Binding-site contacts:
Ligand atom C4 contacts residue ASN256 of chain 1.B at 3.8 Å.
Ligand atom O4 contacts residue ASN256 of chain 1.B at 3.6 Å.
Ligand atom C14 contacts residue ASN256 of chain 1.B at 3.6 Å.
Ligand atom C3 contacts residue LYS350 of chain 1.B at 3.8 Å.
Ligand atom C12 contacts residue LEU240 of chain 1.B at 3.6 Å (hydrophobic).
Ligand atom C12 contacts residue ASP249 of chain 1.B at 3.4 Å.
Ligand atom C13 contacts residue LEU253 of chain 1.B at 3.5 Å (hydrophobic).
Ligand atom C2 contacts residue LYS350 of chain 1.B at 3.8 Å.
Ligand atom C8 contacts residue ILE316 of chain 1.B at 3.5 Å (hydrophobic).
Ligand atom C1 contacts residue LYS350 of chain 1.B at 3.8 Å.
Ligand atom C contacts residue VAL181 of chain 1.A at 3.8 Å (hydrophobic).
Ligand atom C15 contacts residue LYS350 of chain 1.B at 3.8 Å.
Ligand atom O4 contacts residue ALA180 of chain 1.A at 3.4 Å.
Ligand atom C15 contacts residue ASN256 of chain 1.B at 3.4 Å.
Ligand atom N contacts residue LYS350 of chain 1.B at 3.6 Å.
Ligand atom O3 contacts residue ALA248 of chain 1.B at 3.8 Å.
Ligand atom O1 contacts residue ILE316 of chain 1.B at 3.4 Å.
Ligand atom O1 contacts residue CYS239 of chain 1.B at 3.7 Å.
Ligand atom C1 contacts residue ASN256 of chain 1.B at 3.5 Å.
Ligand atom C8 contacts residue ALA315 of chain 1.B at 3.2 Å (hydrophobic).
Ligand atom N1 contacts residue LEU253 of chain 1.B at 3.4 Å.
Ligand atom C contacts residue ASN348 of chain 1.B at 3.8 Å.
Ligand atom C3 contacts residue MET257 of chain 1.B at 3.6 Å (hydrophobic).
Ligand atom C14 contacts residue LYS350 of chain 1.B at 3.6 Å.
Ligand atom O4 contacts residue THR179 of chain 1.A at 2.7 Å (h-bond).
Ligand atom C2 contacts residue MET257 of chain 1.B at 3.6 Å (hydrophobic).
Ligand atom C8 contacts residue ALA352 of chain 1.B at 3.6 Å (hydrophobic).
Ligand atom C4 contacts residue LYS350 of chain 1.B at 3.6 Å.
Ligand atom C3 contacts residue ASN256 of chain 1.B at 3.8 Å.
Ligand atom C14 contacts residue THR179 of chain 1.A at 3.6 Å.
Ligand atom C12 contacts residue ALA248 of chain 1.B at 3.6 Å (hydrophobic).
Ligand atom O2 contacts residue CYS239 of chain 1.B at 3.1 Å.
Ligand atom C5 contacts residue LEU253 of chain 1.B at 3.6 Å (hydrophobic).
Ligand atom C10 contacts residue VAL236 of chain 1.B at 3.2 Å (hydrophobic).
Ligand atom O contacts residue VAL181 of chain 1.A at 3.7 Å.
Ligand atom O4 contacts residue VAL181 of chain 1.A at 3.5 Å (h-bond).
Ligand atom C2 contacts residue ASN256 of chain 1.B at 3.6 Å.
Ligand atom C15 contacts residue THR179 of chain 1.A at 3.6 Å.
Ligand atom C contacts residue ASN256 of chain 1.B at 3.4 Å.
Ligand atom C10 contacts residue ILE316 of chain 1.B at 3.5 Å (hydrophobic).

This protein binds this small molecule.
Small molecule (SMILES): COc1ccc(/N=N/c2cc(OC)c(OC)c(OC)c2)cc1O

Sequence of chain 1.B:
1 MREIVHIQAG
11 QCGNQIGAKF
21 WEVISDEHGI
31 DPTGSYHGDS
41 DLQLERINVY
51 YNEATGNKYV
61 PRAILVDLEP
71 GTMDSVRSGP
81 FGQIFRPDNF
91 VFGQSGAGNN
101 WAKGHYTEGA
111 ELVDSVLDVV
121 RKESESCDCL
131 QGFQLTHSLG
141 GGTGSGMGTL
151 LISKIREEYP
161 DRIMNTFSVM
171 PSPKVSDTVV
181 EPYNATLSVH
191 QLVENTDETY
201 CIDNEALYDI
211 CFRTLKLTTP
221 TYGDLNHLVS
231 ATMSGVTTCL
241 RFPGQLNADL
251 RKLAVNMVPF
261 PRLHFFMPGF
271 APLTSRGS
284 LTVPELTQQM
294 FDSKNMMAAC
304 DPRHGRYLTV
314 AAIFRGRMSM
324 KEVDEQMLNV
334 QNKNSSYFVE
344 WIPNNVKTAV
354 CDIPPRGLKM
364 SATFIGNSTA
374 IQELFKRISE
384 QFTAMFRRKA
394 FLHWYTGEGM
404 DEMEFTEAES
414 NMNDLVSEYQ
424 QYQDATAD

Sequence of chain 1.A:
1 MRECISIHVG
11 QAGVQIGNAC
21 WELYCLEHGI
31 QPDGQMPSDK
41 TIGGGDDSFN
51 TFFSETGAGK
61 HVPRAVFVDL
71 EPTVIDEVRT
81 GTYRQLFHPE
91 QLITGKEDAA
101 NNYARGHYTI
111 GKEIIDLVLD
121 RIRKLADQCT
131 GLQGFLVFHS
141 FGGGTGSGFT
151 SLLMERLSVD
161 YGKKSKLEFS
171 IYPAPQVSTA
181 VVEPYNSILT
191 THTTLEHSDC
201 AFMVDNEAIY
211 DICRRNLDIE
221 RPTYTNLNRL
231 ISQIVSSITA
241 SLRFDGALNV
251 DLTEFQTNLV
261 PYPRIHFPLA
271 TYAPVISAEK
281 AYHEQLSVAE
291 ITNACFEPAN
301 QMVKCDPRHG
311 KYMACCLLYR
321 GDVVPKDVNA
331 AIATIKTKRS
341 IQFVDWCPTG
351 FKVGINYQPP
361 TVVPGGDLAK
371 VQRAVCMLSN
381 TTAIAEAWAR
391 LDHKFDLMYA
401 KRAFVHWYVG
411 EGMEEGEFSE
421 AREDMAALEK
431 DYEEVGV